A small-molecule ligand and the protein it binds are described below.
Small molecule (SMILES): O=c1ccn(-c2cccc(OC(F)(F)F)c2)nc1-c1ccnn1-c1ccnc2ccccc12

Sequence of chain 1.C:
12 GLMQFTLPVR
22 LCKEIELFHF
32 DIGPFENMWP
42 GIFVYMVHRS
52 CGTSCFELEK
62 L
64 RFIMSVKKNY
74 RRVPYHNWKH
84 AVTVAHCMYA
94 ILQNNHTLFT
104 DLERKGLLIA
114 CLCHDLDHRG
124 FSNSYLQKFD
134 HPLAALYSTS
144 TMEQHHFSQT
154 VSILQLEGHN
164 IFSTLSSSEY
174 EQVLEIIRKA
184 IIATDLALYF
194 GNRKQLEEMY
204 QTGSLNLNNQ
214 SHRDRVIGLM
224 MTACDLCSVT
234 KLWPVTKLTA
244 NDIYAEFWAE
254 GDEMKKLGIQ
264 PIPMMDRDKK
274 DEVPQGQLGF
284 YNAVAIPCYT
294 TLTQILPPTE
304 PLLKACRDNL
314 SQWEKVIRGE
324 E

Binding-site contacts:
Ligand atom O7 contacts residue PHE283 of chain 1.C at 4.0 Å.
Ligand atom C1 contacts residue PHE283 of chain 1.C at 3.7 Å (hydrophobic).
Ligand atom F24 contacts residue LEU189 of chain 1.C at 3.7 Å.
Ligand atom F22 contacts residue PHE283 of chain 1.C at 4.0 Å.
Ligand atom C30 contacts residue PHE250 of chain 1.C at 3.8 Å (hydrophobic).
Ligand atom F24 contacts residue PHE193 of chain 1.C at 3.7 Å.
Ligand atom C11 contacts residue ILE246 of chain 1.C at 3.9 Å (hydrophobic).
Ligand atom C12 contacts residue VAL232 of chain 1.C at 4.0 Å (hydrophobic).
Ligand atom C1 contacts residue GLN280 of chain 1.C at 3.7 Å.
Ligand atom C6 contacts residue GLN280 of chain 1.C at 3.8 Å.
Ligand atom C2 contacts residue PHE283 of chain 1.C at 3.5 Å (hydrophobic).
Ligand atom C18 contacts residue LEU189 of chain 1.C at 3.9 Å (hydrophobic).
Ligand atom C15 contacts residue PHE283 of chain 1.C at 3.7 Å (hydrophobic).
Ligand atom N3 contacts residue PHE283 of chain 1.C at 3.3 Å.
Ligand atom O7 contacts residue GLN280 of chain 1.C at 3.0 Å (h-bond).
Ligand atom C12 contacts residue ILE246 of chain 1.C at 3.9 Å (hydrophobic).
Ligand atom C17 contacts residue LEU189 of chain 1.C at 3.8 Å (hydrophobic).
Ligand atom C31 contacts residue LEU229 of chain 1.C at 3.8 Å (hydrophobic).
Ligand atom C33 contacts residue ASP228 of chain 1.C at 4.0 Å.
Ligand atom C6 contacts residue PHE283 of chain 1.C at 3.8 Å (hydrophobic).
Ligand atom C31 contacts residue ASP228 of chain 1.C at 3.8 Å.
Ligand atom F22 contacts residue LEU189 of chain 1.C at 4.0 Å.
Ligand atom C2 contacts residue PHE250 of chain 1.C at 3.9 Å (hydrophobic).
Ligand atom N3 contacts residue PHE250 of chain 1.C at 3.8 Å.
Ligand atom C32 contacts residue PHE250 of chain 1.C at 3.6 Å (hydrophobic).
Ligand atom C32 contacts residue HIS79 of chain 1.C at 3.7 Å.
Ligand atom C12 contacts residue PHE283 of chain 1.C at 3.5 Å (hydrophobic).
Ligand atom N28 contacts residue HIS79 of chain 1.C at 3.5 Å.
Ligand atom F22 contacts residue VAL287 of chain 1.C at 3.5 Å.
Ligand atom N4 contacts residue PHE283 of chain 1.C at 3.3 Å.
Ligand atom C2 contacts residue MET267 of chain 1.C at 3.5 Å (hydrophobic).
Ligand atom C5 contacts residue PHE283 of chain 1.C at 3.5 Å (hydrophobic).
Ligand atom C30 contacts residue ILE246 of chain 1.C at 4.0 Å (hydrophobic).
Ligand atom C25 contacts residue HIS79 of chain 1.C at 4.0 Å.
Ligand atom N10 contacts residue TYR78 of chain 1.C at 3.7 Å.
Ligand atom F22 contacts residue PHE193 of chain 1.C at 4.0 Å.
Ligand atom C27 contacts residue LEU229 of chain 1.C at 3.4 Å (hydrophobic).
Ligand atom C1 contacts residue PHE250 of chain 1.C at 3.9 Å (hydrophobic).
Ligand atom C8 contacts residue PHE283 of chain 1.C at 3.7 Å (hydrophobic).
Ligand atom C14 contacts residue PHE283 of chain 1.C at 3.6 Å (hydrophobic).